Sequence of chain 1.C:
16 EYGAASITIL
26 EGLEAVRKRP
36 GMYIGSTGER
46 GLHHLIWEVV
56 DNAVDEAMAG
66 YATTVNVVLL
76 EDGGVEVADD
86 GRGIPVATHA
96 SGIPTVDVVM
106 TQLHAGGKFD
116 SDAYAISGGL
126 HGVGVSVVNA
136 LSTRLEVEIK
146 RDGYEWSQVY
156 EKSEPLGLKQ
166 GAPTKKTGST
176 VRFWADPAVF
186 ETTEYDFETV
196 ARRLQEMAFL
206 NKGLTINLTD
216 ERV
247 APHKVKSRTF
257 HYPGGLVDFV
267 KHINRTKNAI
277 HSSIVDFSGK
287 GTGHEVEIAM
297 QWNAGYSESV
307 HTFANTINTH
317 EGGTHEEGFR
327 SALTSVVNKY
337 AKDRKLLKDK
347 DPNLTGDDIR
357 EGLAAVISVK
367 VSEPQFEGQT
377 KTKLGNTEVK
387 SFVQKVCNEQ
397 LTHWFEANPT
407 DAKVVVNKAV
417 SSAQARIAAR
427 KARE

Sequence of chain 1.D:
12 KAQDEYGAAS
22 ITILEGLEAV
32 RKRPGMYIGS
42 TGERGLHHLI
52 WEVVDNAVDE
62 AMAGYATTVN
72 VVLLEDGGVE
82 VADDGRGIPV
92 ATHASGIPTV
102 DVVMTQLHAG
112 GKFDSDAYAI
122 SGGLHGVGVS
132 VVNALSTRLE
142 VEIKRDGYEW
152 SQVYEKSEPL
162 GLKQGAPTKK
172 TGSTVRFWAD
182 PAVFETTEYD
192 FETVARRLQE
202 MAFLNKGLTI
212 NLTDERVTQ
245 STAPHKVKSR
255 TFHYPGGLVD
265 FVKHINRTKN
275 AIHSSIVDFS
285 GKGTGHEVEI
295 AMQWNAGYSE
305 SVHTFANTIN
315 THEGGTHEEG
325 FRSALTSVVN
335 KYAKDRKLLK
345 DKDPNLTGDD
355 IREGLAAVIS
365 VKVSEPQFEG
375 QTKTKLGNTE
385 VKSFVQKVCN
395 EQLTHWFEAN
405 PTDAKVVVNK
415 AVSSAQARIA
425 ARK

Binding-site contacts:
Ligand atom C2 contacts residue TYR119 of chain 1.C at 3.3 Å (hydrophobic).
Ligand atom O3G contacts residue HIS126 of chain 1.C at 2.9 Å (h-bond).
Ligand atom N3 contacts residue TYR17 of chain 1.D at 2.8 Å (h-bond).
Ligand atom O3' contacts residue GLY112 of chain 1.C at 2.8 Å (h-bond).
Ligand atom C5 contacts residue ILE89 of chain 1.C at 3.5 Å (hydrophobic).
Ligand atom C2' contacts residue TYR17 of chain 1.D at 3.4 Å (hydrophobic).
Ligand atom O2A contacts residue MG1 of chain 1.W at 2.1 Å.
Ligand atom PB contacts residue MG1 of chain 1.W at 3.0 Å.
Ligand atom O2A contacts residue ASN57 of chain 1.C at 3.0 Å (h-bond).
Ligand atom PG contacts residue MG1 of chain 1.W at 3.3 Å.
Ligand atom N3B contacts residue GLY127 of chain 1.C at 3.0 Å (h-bond).
Ligand atom O3A contacts residue VAL128 of chain 1.C at 3.2 Å (h-bond).
Ligand atom N1 contacts residue SER174 of chain 1.C at 3.3 Å (h-bond).
Ligand atom N3B contacts residue LEU125 of chain 1.C at 3.1 Å (h-bond).
Ligand atom O1B contacts residue MG1 of chain 1.W at 2.1 Å.
Ligand atom O2' contacts residue TYR17 of chain 1.D at 2.7 Å (h-bond).
Ligand atom O1G contacts residue GLN375 of chain 1.C at 3.0 Å (h-bond).
Ligand atom O1G contacts residue VAL128 of chain 1.C at 2.8 Å (h-bond).
Ligand atom O1B contacts residue LYS113 of chain 1.C at 2.8 Å (salt-bridge).
Ligand atom N3 contacts residue TYR119 of chain 1.C at 3.0 Å (h-bond).
Ligand atom N3B contacts residue HIS126 of chain 1.C at 3.3 Å (h-bond).
Ligand atom O3A contacts residue GLY127 of chain 1.C at 3.1 Å.
Ligand atom O3G contacts residue LYS377 of chain 1.C at 2.8 Å (salt-bridge).
Ligand atom O2G contacts residue MG1 of chain 1.W at 2.1 Å.
Ligand atom O2B contacts residue LYS113 of chain 1.C at 3.4 Å.
Ligand atom O3A contacts residue MG1 of chain 1.W at 3.3 Å.
Ligand atom O3G contacts residue GLY124 of chain 1.C at 3.4 Å.
Ligand atom O1B contacts residue ASN57 of chain 1.C at 3.0 Å (h-bond).
Ligand atom O3G contacts residue LEU125 of chain 1.C at 2.8 Å (h-bond).
Ligand atom O2A contacts residue VAL130 of chain 1.C at 3.0 Å (h-bond).
Ligand atom O1G contacts residue GLY127 of chain 1.C at 3.3 Å (h-bond).
Ligand atom O2' contacts residue ILE22 of chain 1.D at 3.2 Å.
Ligand atom PA contacts residue MG1 of chain 1.W at 3.2 Å.
Ligand atom O1A contacts residue VAL130 of chain 1.C at 3.3 Å (h-bond).
Ligand atom C8 contacts residue ASN57 of chain 1.C at 3.3 Å.
Ligand atom O1G contacts residue GLY129 of chain 1.C at 2.7 Å (h-bond).
Ligand atom O4' contacts residue VAL104 of chain 1.C at 3.1 Å.
Ligand atom N7 contacts residue ASN57 of chain 1.C at 3.2 Å (h-bond).
Ligand atom N6 contacts residue ASP84 of chain 1.C at 2.9 Å (salt-bridge).
Ligand atom N3B contacts residue MG1 of chain 1.W at 3.4 Å.

This protein binds this small molecule.
Small molecule (SMILES): Nc1ncnc2c1ncn2[C@@H]1O[C@H](CO[P](=O)(O)O[P](=O)(O)NP(=O)(O)O)[C@@H](O)[C@H]1O